This protein binds this small molecule.
Small molecule (SMILES): CC(=O)N[C@@H]1[C@@H](O)[C@H](O)[C@@H](CO)O[C@H]1O

Binding-site contacts:
Ligand atom C5 contacts residue ASN1098 of chain 1.C at 3.7 Å.
Ligand atom O7 contacts residue PHE1103 of chain 1.C at 3.2 Å.
Ligand atom O3 contacts residue HIS1101 of chain 1.C at 4.3 Å.
Ligand atom C5 contacts residue THR1100 of chain 1.C at 4.2 Å.
Ligand atom O5 contacts residue ASN1098 of chain 1.C at 2.4 Å (h-bond).
Ligand atom C6 contacts residue THR1100 of chain 1.C at 3.6 Å.
Ligand atom C4 contacts residue THR1100 of chain 1.C at 4.1 Å.
Ligand atom C4 contacts residue ASN1098 of chain 1.C at 4.3 Å.
Ligand atom O5 contacts residue THR1100 of chain 1.C at 4.1 Å.
Ligand atom N2 contacts residue ASN1098 of chain 1.C at 2.9 Å (h-bond).
Ligand atom C4 contacts residue HIS1101 of chain 1.C at 4.4 Å.
Ligand atom O6 contacts residue THR1100 of chain 1.C at 3.8 Å.
Ligand atom C3 contacts residue ASN1098 of chain 1.C at 3.8 Å.
Ligand atom O7 contacts residue ASN1098 of chain 1.C at 4.3 Å.
Ligand atom C1 contacts residue ASN1098 of chain 1.C at 1.4 Å.
Ligand atom C7 contacts residue PHE1103 of chain 1.C at 4.2 Å (hydrophobic).
Ligand atom C8 contacts residue TYR1110 of chain 1.C at 3.5 Å (hydrophobic).
Ligand atom O7 contacts residue HIS1101 of chain 1.C at 4.5 Å.
Ligand atom C2 contacts residue ASN1098 of chain 1.C at 2.5 Å.
Ligand atom C7 contacts residue ASN1098 of chain 1.C at 3.9 Å.
Ligand atom C7 contacts residue TYR1110 of chain 1.C at 4.4 Å (hydrophobic).

Sequence of chain 1.C:
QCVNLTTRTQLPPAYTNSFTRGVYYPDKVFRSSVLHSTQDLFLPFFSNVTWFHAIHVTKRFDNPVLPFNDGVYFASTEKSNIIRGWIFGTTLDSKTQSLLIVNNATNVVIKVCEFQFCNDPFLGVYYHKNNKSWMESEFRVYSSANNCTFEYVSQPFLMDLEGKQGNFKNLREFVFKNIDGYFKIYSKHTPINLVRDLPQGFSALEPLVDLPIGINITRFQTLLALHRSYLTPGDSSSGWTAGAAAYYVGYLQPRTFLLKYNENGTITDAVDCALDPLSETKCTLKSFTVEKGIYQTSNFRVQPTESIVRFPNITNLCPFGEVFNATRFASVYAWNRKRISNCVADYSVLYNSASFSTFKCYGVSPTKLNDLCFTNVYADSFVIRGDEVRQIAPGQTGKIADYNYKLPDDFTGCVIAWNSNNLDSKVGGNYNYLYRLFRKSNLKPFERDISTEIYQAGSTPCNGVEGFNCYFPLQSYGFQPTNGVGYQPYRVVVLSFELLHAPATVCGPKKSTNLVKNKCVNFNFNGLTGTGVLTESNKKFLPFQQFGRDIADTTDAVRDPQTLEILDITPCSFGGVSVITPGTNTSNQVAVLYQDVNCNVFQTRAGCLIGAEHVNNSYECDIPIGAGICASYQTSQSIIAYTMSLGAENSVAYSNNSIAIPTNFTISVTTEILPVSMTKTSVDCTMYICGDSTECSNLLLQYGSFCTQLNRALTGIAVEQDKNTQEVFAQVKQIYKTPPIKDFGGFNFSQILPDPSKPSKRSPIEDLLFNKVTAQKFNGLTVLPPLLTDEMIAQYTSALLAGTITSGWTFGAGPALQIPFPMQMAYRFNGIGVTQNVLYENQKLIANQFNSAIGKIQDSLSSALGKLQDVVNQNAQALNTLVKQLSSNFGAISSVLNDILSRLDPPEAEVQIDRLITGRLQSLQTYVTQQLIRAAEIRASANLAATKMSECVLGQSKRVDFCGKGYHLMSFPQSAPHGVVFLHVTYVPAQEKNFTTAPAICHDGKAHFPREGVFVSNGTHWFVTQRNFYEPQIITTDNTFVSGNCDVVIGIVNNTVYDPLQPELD